Binding-site contacts:
Ligand atom C10 contacts residue GLU296 of chain 1.B at 3.5 Å.
Ligand atom C13 contacts residue HEM1 of chain 1.H at 3.2 Å.
Ligand atom C07 contacts residue VAL271 of chain 1.B at 3.2 Å (hydrophobic).
Ligand atom C27 contacts residue MET40 of chain 1.B at 4.2 Å (hydrophobic).
Ligand atom C09 contacts residue HEM1 of chain 1.H at 3.5 Å.
Ligand atom C10 contacts residue HEM1 of chain 1.H at 4.0 Å.
Ligand atom C02 contacts residue TRP291 of chain 1.B at 4.2 Å (hydrophobic).
Ligand atom C28 contacts residue TRP10 of chain 1.A at 3.8 Å (hydrophobic).
Ligand atom C11 contacts residue HEM1 of chain 1.H at 3.2 Å.
Ligand atom C04 contacts residue PHE288 of chain 1.B at 4.3 Å (hydrophobic).
Ligand atom C03 contacts residue HEM1 of chain 1.H at 3.0 Å.
Ligand atom C05 contacts residue HEM1 of chain 1.H at 3.7 Å.
Ligand atom C08 contacts residue VAL271 of chain 1.B at 3.6 Å (hydrophobic).
Ligand atom C21 contacts residue TRP382 of chain 1.B at 4.0 Å (hydrophobic).
Ligand atom N01 contacts residue HEM1 of chain 1.H at 4.1 Å.
Ligand atom C02 contacts residue GLU296 of chain 1.B at 3.4 Å.
Ligand atom C02 contacts residue PRO269 of chain 1.B at 4.3 Å (hydrophobic).
Ligand atom N12 contacts residue HEM1 of chain 1.H at 2.9 Å (h-bond).
Ligand atom C23 contacts residue MET40 of chain 1.B at 4.2 Å (hydrophobic).
Ligand atom N02 contacts residue PRO269 of chain 1.B at 3.9 Å.
Ligand atom C02 contacts residue HEM1 of chain 1.H at 3.7 Å.
Ligand atom C14 contacts residue TRP382 of chain 1.B at 3.5 Å (hydrophobic).
Ligand atom N01 contacts residue GLU296 of chain 1.B at 2.7 Å (salt-bridge).
Ligand atom C08 contacts residue HEM1 of chain 1.H at 3.6 Å.
Ligand atom C11 contacts residue VAL271 of chain 1.B at 4.1 Å (hydrophobic).
Ligand atom C21 contacts residue HEM1 of chain 1.H at 4.2 Å.
Ligand atom N29 contacts residue TRP10 of chain 1.A at 3.2 Å.
Ligand atom C06 contacts residue VAL271 of chain 1.B at 3.5 Å (hydrophobic).
Ligand atom N02 contacts residue TRP291 of chain 1.B at 2.9 Å (h-bond).
Ligand atom N02 contacts residue TYR292 of chain 1.B at 3.9 Å.
Ligand atom C06 contacts residue HEM1 of chain 1.H at 3.5 Å.
Ligand atom C05 contacts residue VAL271 of chain 1.B at 4.1 Å (hydrophobic).
Ligand atom C07 contacts residue HEM1 of chain 1.H at 3.6 Å.
Ligand atom N02 contacts residue GLU296 of chain 1.B at 2.7 Å (salt-bridge).
Ligand atom C14 contacts residue HEM1 of chain 1.H at 3.0 Å.
Ligand atom C09 contacts residue VAL271 of chain 1.B at 4.2 Å (hydrophobic).
Ligand atom N02 contacts residue HEM1 of chain 1.H at 3.6 Å.
Ligand atom C04 contacts residue HEM1 of chain 1.H at 3.1 Å.
Ligand atom C06 contacts residue PHE288 of chain 1.B at 3.9 Å (hydrophobic).
Ligand atom C09 contacts residue GLU296 of chain 1.B at 3.3 Å.

Sequence of chain 1.A:
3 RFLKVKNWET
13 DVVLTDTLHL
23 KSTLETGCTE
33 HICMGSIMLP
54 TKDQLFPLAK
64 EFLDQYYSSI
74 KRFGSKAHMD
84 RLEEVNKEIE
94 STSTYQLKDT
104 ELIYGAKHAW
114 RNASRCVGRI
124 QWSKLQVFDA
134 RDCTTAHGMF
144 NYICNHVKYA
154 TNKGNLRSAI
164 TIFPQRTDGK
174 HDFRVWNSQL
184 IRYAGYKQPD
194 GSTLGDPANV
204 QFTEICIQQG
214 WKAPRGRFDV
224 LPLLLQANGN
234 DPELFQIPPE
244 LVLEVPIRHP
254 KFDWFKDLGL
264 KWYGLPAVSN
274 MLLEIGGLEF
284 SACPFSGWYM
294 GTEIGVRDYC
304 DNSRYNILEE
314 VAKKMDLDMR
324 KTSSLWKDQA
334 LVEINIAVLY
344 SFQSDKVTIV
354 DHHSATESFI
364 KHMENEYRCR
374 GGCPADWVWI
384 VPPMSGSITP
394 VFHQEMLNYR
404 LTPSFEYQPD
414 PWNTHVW

Sequence of chain 1.B:
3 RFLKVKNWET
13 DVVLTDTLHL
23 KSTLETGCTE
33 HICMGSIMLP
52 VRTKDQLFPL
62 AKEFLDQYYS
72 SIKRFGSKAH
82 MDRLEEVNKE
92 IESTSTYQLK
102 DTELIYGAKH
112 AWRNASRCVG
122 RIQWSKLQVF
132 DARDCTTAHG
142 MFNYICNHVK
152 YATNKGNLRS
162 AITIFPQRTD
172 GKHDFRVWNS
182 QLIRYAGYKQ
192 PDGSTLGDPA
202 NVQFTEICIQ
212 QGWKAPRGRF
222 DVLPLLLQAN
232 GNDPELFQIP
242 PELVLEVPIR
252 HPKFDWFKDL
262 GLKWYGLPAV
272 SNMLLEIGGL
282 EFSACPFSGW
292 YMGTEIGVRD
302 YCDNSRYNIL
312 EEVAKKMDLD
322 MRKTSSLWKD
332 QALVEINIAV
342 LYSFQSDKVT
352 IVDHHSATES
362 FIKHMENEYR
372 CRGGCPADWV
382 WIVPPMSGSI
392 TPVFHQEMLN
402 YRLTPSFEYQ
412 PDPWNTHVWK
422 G

The protein below binds the small molecule below.
Small molecule (SMILES): Cc1cc(CCNCc2ccc3ccc(N)nc3c2)ccc1C#N